Binding-site contacts:
Ligand atom C7 contacts residue ASP168 of chain 1.D at 3.8 Å.
Ligand atom O7 contacts residue ASP199 of chain 1.D at 2.6 Å (salt-bridge).
Ligand atom C8 contacts residue ASP166 of chain 1.D at 3.6 Å.
Ligand atom C13 contacts residue ASP166 of chain 1.D at 4.1 Å.
Ligand atom C7 contacts residue GLU270 of chain 1.D at 3.6 Å.
Ligand atom O13 contacts residue ASP168 of chain 1.D at 2.9 Å (salt-bridge).
Ligand atom C16 contacts residue GLU239 of chain 1.D at 3.8 Å.
Ligand atom C6 contacts residue PHE272 of chain 1.D at 3.2 Å (hydrophobic).
Ligand atom C15 contacts residue ASP168 of chain 1.D at 3.6 Å.
Ligand atom C15 contacts residue ASN235 of chain 1.D at 3.7 Å.
Ligand atom O8 contacts residue PHE272 of chain 1.D at 3.7 Å.
Ligand atom O14 contacts residue GLU239 of chain 1.D at 3.9 Å.
Ligand atom O5 contacts residue ASP166 of chain 1.D at 3.9 Å.
Ligand atom N4 contacts residue ASP168 of chain 1.D at 4.0 Å.
Ligand atom O11 contacts residue ASP168 of chain 1.D at 3.4 Å (salt-bridge).
Ligand atom O15 contacts residue CYS236 of chain 1.D at 4.1 Å.
Ligand atom O11 contacts residue ASN235 of chain 1.D at 4.1 Å.
Ligand atom O10 contacts residue ASP166 of chain 1.D at 3.9 Å.
Ligand atom N2 contacts residue PHE272 of chain 1.D at 3.0 Å (h-bond).
Ligand atom C7 contacts residue ASP166 of chain 1.D at 3.7 Å.
Ligand atom N1 contacts residue PHE272 of chain 1.D at 2.8 Å (h-bond).
Ligand atom C9 contacts residue ASP166 of chain 1.D at 3.9 Å.
Ligand atom N2 contacts residue ASP269 of chain 1.D at 2.9 Å (salt-bridge).
Ligand atom C5 contacts residue PHE272 of chain 1.D at 3.6 Å (hydrophobic).
Ligand atom C11 contacts residue ASP269 of chain 1.D at 3.4 Å.
Ligand atom O14 contacts residue CYS236 of chain 1.D at 3.4 Å.
Ligand atom C3 contacts residue ASP199 of chain 1.D at 3.4 Å.
Ligand atom N3 contacts residue ASP168 of chain 1.D at 2.9 Å (salt-bridge).
Ligand atom N3 contacts residue PHE167 of chain 1.D at 3.8 Å.
Ligand atom N3 contacts residue ASP166 of chain 1.D at 2.9 Å (salt-bridge).
Ligand atom C12 contacts residue GLU270 of chain 1.D at 3.5 Å.
Ligand atom C12 contacts residue ASP269 of chain 1.D at 3.6 Å.
Ligand atom C18 contacts residue CYS236 of chain 1.D at 4.0 Å (hydrophobic).
Ligand atom O13 contacts residue PHE167 of chain 1.D at 3.9 Å.
Ligand atom O14 contacts residue ASN235 of chain 1.D at 3.4 Å (h-bond).
Ligand atom C14 contacts residue ASP168 of chain 1.D at 3.7 Å.
Ligand atom C10 contacts residue ASP166 of chain 1.D at 3.4 Å.
Ligand atom N3 contacts residue GLU270 of chain 1.D at 2.8 Å (salt-bridge).
Ligand atom C12 contacts residue ASP166 of chain 1.D at 3.9 Å.
Ligand atom N4 contacts residue GLU239 of chain 1.D at 3.7 Å.

The small molecule below binds the protein below.
Small molecule (SMILES): NC[C@H]1O[C@H](O[C@H]2[C@H](O)[C@@H](O[C@H]3O[C@H](CO)[C@@H](O)[C@H](N)[C@H]3O)[C@H](N)C[C@@H]2N)[C@H](O)[C@@H](O)[C@@H]1O

Sequence of chain 1.D:
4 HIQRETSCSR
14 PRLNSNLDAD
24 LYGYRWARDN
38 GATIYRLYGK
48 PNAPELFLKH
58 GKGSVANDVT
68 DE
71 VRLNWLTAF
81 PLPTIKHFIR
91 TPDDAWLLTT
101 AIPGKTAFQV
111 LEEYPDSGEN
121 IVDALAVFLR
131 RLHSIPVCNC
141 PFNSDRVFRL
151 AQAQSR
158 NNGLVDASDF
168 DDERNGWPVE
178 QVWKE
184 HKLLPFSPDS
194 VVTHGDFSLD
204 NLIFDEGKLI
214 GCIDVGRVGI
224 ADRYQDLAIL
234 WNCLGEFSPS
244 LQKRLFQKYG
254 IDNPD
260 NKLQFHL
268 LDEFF